Sequence of chain 1.E:
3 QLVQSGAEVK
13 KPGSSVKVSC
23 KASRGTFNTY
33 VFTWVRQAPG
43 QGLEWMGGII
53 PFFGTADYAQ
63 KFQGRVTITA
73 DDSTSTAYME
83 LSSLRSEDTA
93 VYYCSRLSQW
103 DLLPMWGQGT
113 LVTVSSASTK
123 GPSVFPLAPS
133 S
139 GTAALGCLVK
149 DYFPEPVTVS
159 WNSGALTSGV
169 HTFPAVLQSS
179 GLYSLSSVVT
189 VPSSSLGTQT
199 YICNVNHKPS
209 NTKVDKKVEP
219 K

Binding-site contacts:
Ligand atom C4 contacts residue THR57 of chain 1.D at 4.0 Å.
Ligand atom C2 contacts residue THR57 of chain 1.D at 4.0 Å.
Ligand atom C3 contacts residue TYR50 of chain 1.D at 3.3 Å (hydrophobic).
Ligand atom C2 contacts residue ASN340 of chain 1.A at 2.5 Å.
Ligand atom O7 contacts residue LEU105 of chain 1.E at 3.7 Å.
Ligand atom O5 contacts residue ASP103 of chain 1.E at 3.6 Å.
Ligand atom O7 contacts residue ARG506 of chain 1.A at 3.9 Å.
Ligand atom C6 contacts residue SER368 of chain 1.A at 3.4 Å.
Ligand atom O7 contacts residue PHE339 of chain 1.A at 3.6 Å (h-bond).
Ligand atom C7 contacts residue LEU105 of chain 1.E at 3.8 Å (hydrophobic).
Ligand atom C5 contacts residue ASN340 of chain 1.A at 3.6 Å.
Ligand atom C2 contacts residue TYR50 of chain 1.D at 3.5 Å (hydrophobic).
Ligand atom C8 contacts residue ARG506 of chain 1.A at 3.4 Å.
Ligand atom C8 contacts residue LEU105 of chain 1.E at 4.0 Å (hydrophobic).
Ligand atom C7 contacts residue TYR50 of chain 1.D at 3.9 Å (hydrophobic).
Ligand atom C4 contacts residue SER370 of chain 1.A at 3.5 Å.
Ligand atom O5 contacts residue ASN340 of chain 1.A at 2.3 Å (h-bond).
Ligand atom C3 contacts residue ASN340 of chain 1.A at 3.8 Å.
Ligand atom C6 contacts residue ASP103 of chain 1.E at 4.1 Å.
Ligand atom C8 contacts residue TYR50 of chain 1.D at 4.0 Å (hydrophobic).
Ligand atom C6 contacts residue LEU105 of chain 1.E at 4.0 Å (hydrophobic).
Ligand atom C5 contacts residue LEU105 of chain 1.E at 3.6 Å (hydrophobic).
Ligand atom O5 contacts residue ASP103 of chain 1.E at 3.4 Å.
Ligand atom C3 contacts residue SER370 of chain 1.A at 3.5 Å.
Ligand atom C7 contacts residue ASN340 of chain 1.A at 3.1 Å.
Ligand atom N2 contacts residue TYR50 of chain 1.D at 2.9 Å (h-bond).
Ligand atom O7 contacts residue ASN340 of chain 1.A at 3.0 Å (h-bond).
Ligand atom C1 contacts residue ASN340 of chain 1.A at 1.4 Å.
Ligand atom C8 contacts residue MET107 of chain 1.E at 4.0 Å (hydrophobic).
Ligand atom C1 contacts residue ASP103 of chain 1.E at 4.0 Å.
Ligand atom O3 contacts residue SER370 of chain 1.A at 2.4 Å (h-bond).
Ligand atom C1 contacts residue ASP103 of chain 1.E at 3.9 Å.
Ligand atom O4 contacts residue SER368 of chain 1.A at 3.4 Å.
Ligand atom O4 contacts residue SER370 of chain 1.A at 2.9 Å (h-bond).
Ligand atom O3 contacts residue TYR50 of chain 1.D at 3.7 Å.
Ligand atom C8 contacts residue ALA341 of chain 1.A at 3.3 Å (hydrophobic).
Ligand atom N2 contacts residue ASN340 of chain 1.A at 2.9 Å (h-bond).
Ligand atom C8 contacts residue ASN340 of chain 1.A at 3.3 Å.
Ligand atom O4 contacts residue LEU105 of chain 1.E at 3.8 Å.
Ligand atom O6 contacts residue ASP103 of chain 1.E at 3.6 Å.

Sequence of chain 1.D:
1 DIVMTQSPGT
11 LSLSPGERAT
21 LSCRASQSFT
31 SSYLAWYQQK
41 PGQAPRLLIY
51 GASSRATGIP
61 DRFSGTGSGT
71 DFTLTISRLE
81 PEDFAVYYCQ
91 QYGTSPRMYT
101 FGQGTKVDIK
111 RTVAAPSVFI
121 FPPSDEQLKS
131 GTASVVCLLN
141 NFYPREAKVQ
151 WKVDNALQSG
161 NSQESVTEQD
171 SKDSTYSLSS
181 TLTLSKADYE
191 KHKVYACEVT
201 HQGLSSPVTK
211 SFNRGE

Sequence of chain 1.A:
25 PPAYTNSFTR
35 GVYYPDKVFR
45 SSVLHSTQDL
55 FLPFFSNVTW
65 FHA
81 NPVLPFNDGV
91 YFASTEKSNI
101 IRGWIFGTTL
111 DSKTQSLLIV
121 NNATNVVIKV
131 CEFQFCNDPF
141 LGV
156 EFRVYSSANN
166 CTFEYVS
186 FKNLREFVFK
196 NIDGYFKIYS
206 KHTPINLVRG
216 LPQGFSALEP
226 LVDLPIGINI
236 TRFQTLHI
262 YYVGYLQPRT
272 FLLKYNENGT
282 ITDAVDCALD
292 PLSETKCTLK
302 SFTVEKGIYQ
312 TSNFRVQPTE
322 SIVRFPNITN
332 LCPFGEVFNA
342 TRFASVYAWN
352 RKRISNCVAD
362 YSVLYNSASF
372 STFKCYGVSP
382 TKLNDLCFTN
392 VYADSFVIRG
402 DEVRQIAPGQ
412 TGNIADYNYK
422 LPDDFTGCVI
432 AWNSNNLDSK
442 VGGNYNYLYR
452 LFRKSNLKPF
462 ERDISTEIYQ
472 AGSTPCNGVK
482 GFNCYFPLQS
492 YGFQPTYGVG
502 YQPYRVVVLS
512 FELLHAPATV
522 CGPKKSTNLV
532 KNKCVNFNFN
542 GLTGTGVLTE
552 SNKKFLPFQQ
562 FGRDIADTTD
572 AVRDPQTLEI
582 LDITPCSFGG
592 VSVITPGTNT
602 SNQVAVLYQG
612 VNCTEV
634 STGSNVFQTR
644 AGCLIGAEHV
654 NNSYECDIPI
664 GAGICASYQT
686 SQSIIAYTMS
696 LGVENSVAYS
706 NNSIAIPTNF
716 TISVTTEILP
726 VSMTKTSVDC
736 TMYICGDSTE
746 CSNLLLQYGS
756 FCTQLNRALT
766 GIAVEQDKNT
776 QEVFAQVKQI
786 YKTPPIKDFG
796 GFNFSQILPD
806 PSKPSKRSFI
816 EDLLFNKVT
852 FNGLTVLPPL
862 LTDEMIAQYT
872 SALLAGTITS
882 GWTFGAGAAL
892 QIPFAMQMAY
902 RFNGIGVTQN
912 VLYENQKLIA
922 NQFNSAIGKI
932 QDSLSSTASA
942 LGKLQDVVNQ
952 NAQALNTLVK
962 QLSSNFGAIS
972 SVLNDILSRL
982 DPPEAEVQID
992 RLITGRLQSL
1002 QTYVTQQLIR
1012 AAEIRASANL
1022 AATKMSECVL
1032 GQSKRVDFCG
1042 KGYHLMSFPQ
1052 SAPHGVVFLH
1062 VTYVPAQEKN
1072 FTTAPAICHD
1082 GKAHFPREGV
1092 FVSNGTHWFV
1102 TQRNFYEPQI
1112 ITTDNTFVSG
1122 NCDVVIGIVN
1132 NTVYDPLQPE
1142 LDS

The protein below binds the small molecule below.
Small molecule (SMILES): CC(=O)N[C@H]1[C@H](O[C@H]2[C@H](O)[C@@H](NC(C)=O)CO[C@@H]2CO[C@@H]2O[C@@H](C)[C@@H](O)[C@@H](O)[C@@H]2O)O[C@H](CO)[C@@H](O)[C@@H]1O